Binding-site contacts:
Ligand atom N8 contacts residue ALA56 of chain 3.A at 3.7 Å.
Ligand atom C5 contacts residue THR57 of chain 3.A at 3.8 Å.
Ligand atom C6 contacts residue PHE159 of chain 4.A at 3.4 Å (hydrophobic).
Ligand atom O6 contacts residue TYR8 of chain 3.A at 3.9 Å.
Ligand atom N7 contacts residue THR57 of chain 3.A at 2.7 Å (h-bond).
Ligand atom N8 contacts residue THR57 of chain 3.A at 3.2 Å (h-bond).
Ligand atom C5 contacts residue PHE159 of chain 4.A at 3.4 Å (hydrophobic).
Ligand atom C4 contacts residue ASN254 of chain 4.A at 3.8 Å.
Ligand atom C2 contacts residue VAL227 of chain 4.A at 3.9 Å (hydrophobic).
Ligand atom O6 contacts residue ILE54 of chain 3.A at 3.4 Å.
Ligand atom O2 contacts residue PHE159 of chain 4.A at 3.9 Å.
Ligand atom C2 contacts residue ARG176 of chain 4.A at 3.4 Å.
Ligand atom N1 contacts residue GLN228 of chain 4.A at 3.1 Å (h-bond).
Ligand atom C4 contacts residue PHE159 of chain 4.A at 3.4 Å (hydrophobic).
Ligand atom C2 contacts residue PHE159 of chain 4.A at 3.6 Å (hydrophobic).
Ligand atom N9 contacts residue ARG176 of chain 4.A at 3.8 Å.
Ligand atom N9 contacts residue PHE159 of chain 4.A at 3.6 Å.
Ligand atom N9 contacts residue LEU170 of chain 4.A at 4.1 Å.
Ligand atom O6 contacts residue THR57 of chain 3.A at 3.8 Å.
Ligand atom N8 contacts residue PHE159 of chain 4.A at 3.7 Å.
Ligand atom O2 contacts residue GLN228 of chain 4.A at 3.9 Å.
Ligand atom O2 contacts residue VAL227 of chain 4.A at 2.9 Å (h-bond).
Ligand atom C2 contacts residue GLN228 of chain 4.A at 4.0 Å.
Ligand atom N9 contacts residue THR57 of chain 3.A at 4.0 Å.
Ligand atom O6 contacts residue GLN228 of chain 4.A at 2.8 Å (h-bond).
Ligand atom O2 contacts residue ARG176 of chain 4.A at 2.8 Å (salt-bridge).
Ligand atom O6 contacts residue PHE159 of chain 4.A at 3.8 Å.
Ligand atom N3 contacts residue PHE159 of chain 4.A at 3.7 Å.
Ligand atom N3 contacts residue ARG176 of chain 4.A at 2.9 Å (salt-bridge).
Ligand atom N7 contacts residue ALA56 of chain 3.A at 3.5 Å.
Ligand atom N3 contacts residue ASN254 of chain 4.A at 3.3 Å (h-bond).
Ligand atom N1 contacts residue PHE159 of chain 4.A at 3.5 Å.
Ligand atom C6 contacts residue GLN228 of chain 4.A at 3.7 Å.
Ligand atom N7 contacts residue ASP58 of chain 3.A at 4.0 Å.
Ligand atom O2 contacts residue SER226 of chain 4.A at 3.5 Å.
Ligand atom N8 contacts residue LEU170 of chain 4.A at 3.8 Å.
Ligand atom N8 contacts residue ASP58 of chain 3.A at 3.8 Å.
Ligand atom N7 contacts residue PHE159 of chain 4.A at 3.6 Å.
Ligand atom C4 contacts residue ARG176 of chain 4.A at 3.7 Å.
Ligand atom C2 contacts residue ASN254 of chain 4.A at 3.9 Å.

The small molecule below binds the protein below.
Small molecule (SMILES): O=c1[nH]c(=O)c2nn[nH]c2[nH]1

Sequence of chain 3.A:
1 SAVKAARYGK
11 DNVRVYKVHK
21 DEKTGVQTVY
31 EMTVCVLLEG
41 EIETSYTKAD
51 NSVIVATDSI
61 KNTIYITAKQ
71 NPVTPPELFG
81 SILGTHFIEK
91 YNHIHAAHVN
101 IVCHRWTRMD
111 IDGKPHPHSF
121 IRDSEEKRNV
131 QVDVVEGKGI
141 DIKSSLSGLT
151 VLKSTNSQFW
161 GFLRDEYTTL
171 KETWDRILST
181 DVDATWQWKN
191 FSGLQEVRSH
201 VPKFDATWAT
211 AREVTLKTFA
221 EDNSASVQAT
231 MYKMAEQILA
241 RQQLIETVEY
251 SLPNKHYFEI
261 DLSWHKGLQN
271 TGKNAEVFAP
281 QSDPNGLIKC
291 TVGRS

Sequence of chain 4.A:
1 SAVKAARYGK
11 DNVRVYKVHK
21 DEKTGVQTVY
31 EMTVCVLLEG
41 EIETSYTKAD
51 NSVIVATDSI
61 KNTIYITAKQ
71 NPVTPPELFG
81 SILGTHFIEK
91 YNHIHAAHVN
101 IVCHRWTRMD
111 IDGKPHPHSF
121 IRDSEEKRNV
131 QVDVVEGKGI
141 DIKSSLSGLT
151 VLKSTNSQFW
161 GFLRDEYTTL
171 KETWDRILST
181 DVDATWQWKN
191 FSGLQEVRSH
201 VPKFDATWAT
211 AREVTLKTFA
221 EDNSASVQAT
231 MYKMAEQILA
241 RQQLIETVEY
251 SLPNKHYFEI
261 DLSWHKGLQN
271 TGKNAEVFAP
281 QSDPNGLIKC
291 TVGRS